Sequence of chain 1.B:
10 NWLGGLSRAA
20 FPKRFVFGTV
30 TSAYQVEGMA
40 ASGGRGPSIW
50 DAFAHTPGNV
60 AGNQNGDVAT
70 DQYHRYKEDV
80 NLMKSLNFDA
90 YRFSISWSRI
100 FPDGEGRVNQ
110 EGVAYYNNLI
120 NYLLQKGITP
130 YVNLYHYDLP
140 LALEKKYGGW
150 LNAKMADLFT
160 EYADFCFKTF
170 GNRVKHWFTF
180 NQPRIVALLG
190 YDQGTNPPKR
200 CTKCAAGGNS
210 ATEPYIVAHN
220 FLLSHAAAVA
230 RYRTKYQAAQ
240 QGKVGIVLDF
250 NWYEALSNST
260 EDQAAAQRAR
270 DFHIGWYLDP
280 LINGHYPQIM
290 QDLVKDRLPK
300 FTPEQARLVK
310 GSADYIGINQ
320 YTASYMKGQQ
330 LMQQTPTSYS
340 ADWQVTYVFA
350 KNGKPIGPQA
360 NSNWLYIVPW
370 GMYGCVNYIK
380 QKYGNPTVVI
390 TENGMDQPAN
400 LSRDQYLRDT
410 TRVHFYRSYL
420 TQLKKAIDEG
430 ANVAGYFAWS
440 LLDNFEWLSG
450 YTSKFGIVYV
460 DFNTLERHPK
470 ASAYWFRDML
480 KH

This small molecule binds to this protein.
Small molecule (SMILES): OC[C@H]1O[C@@H](O[C@H]2[C@H](O)[C@@H](O)[C@H](O[C@H]3[C@H](O)[C@@H](O)[C@H](O[C@H]4[C@H](O)[C@@H](O)[C@H](O)O[C@@H]4CO)O[C@@H]3CO)O[C@@H]2CO)[C@H](O)[C@@H](O)[C@@H]1O

Binding-site contacts:
Ligand atom O3 contacts residue TRP446 of chain 1.B at 3.1 Å (h-bond).
Ligand atom C2 contacts residue GLN181 of chain 1.B at 3.3 Å.
Ligand atom O6 contacts residue PHE454 of chain 1.B at 3.5 Å.
Ligand atom O4 contacts residue GLN34 of chain 1.B at 3.1 Å (h-bond).
Ligand atom C4 contacts residue GLU445 of chain 1.B at 3.5 Å.
Ligand atom O2 contacts residue GLU391 of chain 1.B at 2.8 Å (salt-bridge).
Ligand atom O2 contacts residue ASN180 of chain 1.B at 3.0 Å (h-bond).
Ligand atom O6 contacts residue TRP363 of chain 1.B at 3.5 Å.
Ligand atom O6 contacts residue GLU445 of chain 1.B at 2.3 Å (salt-bridge).
Ligand atom C6 contacts residue GLU445 of chain 1.B at 3.2 Å.
Ligand atom O5 contacts residue GLU391 of chain 1.B at 3.1 Å (salt-bridge).
Ligand atom O3 contacts residue TRP438 of chain 1.B at 3.7 Å.
Ligand atom O3 contacts residue GLU445 of chain 1.B at 3.4 Å (salt-bridge).
Ligand atom O3 contacts residue ASN250 of chain 1.B at 2.8 Å (h-bond).
Ligand atom C6 contacts residue PHE454 of chain 1.B at 3.4 Å (hydrophobic).
Ligand atom O6 contacts residue PHE348 of chain 1.B at 3.3 Å.
Ligand atom O3 contacts residue HIS135 of chain 1.B at 2.9 Å (h-bond).
Ligand atom C5 contacts residue TYR320 of chain 1.B at 3.2 Å (hydrophobic).
Ligand atom O4 contacts residue TRP363 of chain 1.B at 3.6 Å.
Ligand atom O2 contacts residue GLN181 of chain 1.B at 3.4 Å (h-bond).
Ligand atom C5 contacts residue GLN181 of chain 1.B at 3.6 Å.
Ligand atom O4 contacts residue GLN181 of chain 1.B at 2.6 Å (h-bond).
Ligand atom O5 contacts residue TYR320 of chain 1.B at 3.0 Å (h-bond).
Ligand atom O4 contacts residue TRP438 of chain 1.B at 3.4 Å.
Ligand atom C5 contacts residue GLU391 of chain 1.B at 3.6 Å.
Ligand atom O2 contacts residue ASN250 of chain 1.B at 3.3 Å (h-bond).
Ligand atom O4 contacts residue GLU445 of chain 1.B at 2.4 Å (salt-bridge).
Ligand atom C1 contacts residue GLN181 of chain 1.B at 3.1 Å.
Ligand atom O3 contacts residue GLN34 of chain 1.B at 2.7 Å (h-bond).
Ligand atom C6 contacts residue TYR320 of chain 1.B at 3.5 Å (hydrophobic).
Ligand atom O4 contacts residue TRP446 of chain 1.B at 3.5 Å (h-bond).
Ligand atom O2 contacts residue ASN318 of chain 1.B at 3.7 Å.
Ligand atom C4 contacts residue GLN181 of chain 1.B at 3.6 Å.
Ligand atom O6 contacts residue ASP248 of chain 1.B at 3.6 Å.
Ligand atom C3 contacts residue GLU391 of chain 1.B at 3.5 Å.
Ligand atom O2 contacts residue HIS135 of chain 1.B at 3.5 Å (h-bond).
Ligand atom C6 contacts residue GLN181 of chain 1.B at 3.2 Å.
Ligand atom C2 contacts residue TRP363 of chain 1.B at 3.7 Å (hydrophobic).
Ligand atom C2 contacts residue GLU391 of chain 1.B at 3.3 Å.
Ligand atom C1 contacts residue GLU391 of chain 1.B at 3.2 Å.